Sequence of chain 1.A:
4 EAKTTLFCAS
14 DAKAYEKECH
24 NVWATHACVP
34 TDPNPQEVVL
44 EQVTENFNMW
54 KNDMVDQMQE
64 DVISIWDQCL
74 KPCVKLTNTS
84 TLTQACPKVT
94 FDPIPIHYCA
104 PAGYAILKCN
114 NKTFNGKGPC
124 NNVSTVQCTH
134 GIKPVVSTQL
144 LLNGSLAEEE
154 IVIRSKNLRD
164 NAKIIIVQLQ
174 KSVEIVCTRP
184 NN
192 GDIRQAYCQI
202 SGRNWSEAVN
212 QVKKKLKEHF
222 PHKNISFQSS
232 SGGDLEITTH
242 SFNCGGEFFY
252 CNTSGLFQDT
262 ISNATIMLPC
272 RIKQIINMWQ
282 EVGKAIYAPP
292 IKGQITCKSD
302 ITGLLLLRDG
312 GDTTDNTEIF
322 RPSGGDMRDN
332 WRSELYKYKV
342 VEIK

The small molecule below binds the protein below.
Small molecule (SMILES): CC(=O)N[C@H]1[C@H](O[C@H]2[C@H](O)[C@@H](NC(C)=O)CO[C@@H]2CO)O[C@H](CO)[C@@H](O[C@@H]2O[C@H](CO[C@H]3O[C@H](CO)[C@@H](O)[C@H](O)[C@@H]3O)[C@@H](O)[C@H](O[C@H]3O[C@H](CO)[C@@H](O)[C@H](O)[C@@H]3O)[C@@H]2O)[C@@H]1O

Binding-site contacts:
Ligand atom O6 contacts residue THR93 of chain 1.A at 3.3 Å.
Ligand atom C3 contacts residue LYS299 of chain 1.A at 3.4 Å.
Ligand atom N2 contacts residue ASN146 of chain 1.A at 3.1 Å (h-bond).
Ligand atom C2 contacts residue SER300 of chain 1.A at 3.7 Å.
Ligand atom C3 contacts residue ASN146 of chain 1.A at 3.8 Å.
Ligand atom O7 contacts residue ASN146 of chain 1.A at 3.9 Å.
Ligand atom C8 contacts residue LEU145 of chain 1.A at 3.9 Å (hydrophobic).
Ligand atom C5 contacts residue ASP95 of chain 1.A at 3.7 Å.
Ligand atom O3 contacts residue CYS298 of chain 1.A at 3.2 Å (h-bond).
Ligand atom O5 contacts residue ASN146 of chain 1.A at 2.2 Å (h-bond).
Ligand atom O6 contacts residue LYS136 of chain 1.A at 3.7 Å.
Ligand atom O7 contacts residue LYS299 of chain 1.A at 3.8 Å.
Ligand atom O7 contacts residue PRO96 of chain 1.A at 3.8 Å.
Ligand atom C5 contacts residue ASN146 of chain 1.A at 3.6 Å.
Ligand atom C2 contacts residue LYS299 of chain 1.A at 4.1 Å.
Ligand atom C5 contacts residue LYS299 of chain 1.A at 3.4 Å.
Ligand atom O4 contacts residue GLU19 of chain 1.A at 3.5 Å (salt-bridge).
Ligand atom N2 contacts residue CYS298 of chain 1.A at 4.1 Å.
Ligand atom C6 contacts residue THR93 of chain 1.A at 3.1 Å.
Ligand atom N2 contacts residue SER300 of chain 1.A at 2.9 Å (h-bond).
Ligand atom C6 contacts residue LYS136 of chain 1.A at 4.1 Å.
Ligand atom C1 contacts residue ASN146 of chain 1.A at 1.4 Å.
Ligand atom C8 contacts residue ASN244 of chain 1.A at 3.9 Å.
Ligand atom O5 contacts residue LYS136 of chain 1.A at 3.8 Å.
Ligand atom C1 contacts residue SER300 of chain 1.A at 3.8 Å.
Ligand atom C6 contacts residue GLU19 of chain 1.A at 4.1 Å.
Ligand atom C6 contacts residue ASP95 of chain 1.A at 3.9 Å.
Ligand atom C8 contacts residue SER300 of chain 1.A at 3.7 Å.
Ligand atom C7 contacts residue SER300 of chain 1.A at 3.8 Å.
Ligand atom C7 contacts residue ASN146 of chain 1.A at 3.7 Å.
Ligand atom C4 contacts residue LYS299 of chain 1.A at 3.7 Å.
Ligand atom C2 contacts residue ASN146 of chain 1.A at 2.5 Å.
Ligand atom O6 contacts residue GLU21 of chain 1.A at 4.1 Å.
Ligand atom C8 contacts residue LYS299 of chain 1.A at 4.1 Å.
Ligand atom C3 contacts residue SER300 of chain 1.A at 4.0 Å.
Ligand atom O5 contacts residue LYS299 of chain 1.A at 4.0 Å.
Ligand atom O6 contacts residue GLU19 of chain 1.A at 2.7 Å (salt-bridge).
Ligand atom O4 contacts residue LYS299 of chain 1.A at 3.7 Å.
Ligand atom C1 contacts residue LYS299 of chain 1.A at 3.8 Å.
Ligand atom O5 contacts residue ASP95 of chain 1.A at 4.0 Å.